This small molecule binds to this protein.
Small molecule (SMILES): CC(=O)N[C@@H]1[C@@H](O)[C@H](O)[C@@H](CO)O[C@H]1O

Sequence of chain 1.A:
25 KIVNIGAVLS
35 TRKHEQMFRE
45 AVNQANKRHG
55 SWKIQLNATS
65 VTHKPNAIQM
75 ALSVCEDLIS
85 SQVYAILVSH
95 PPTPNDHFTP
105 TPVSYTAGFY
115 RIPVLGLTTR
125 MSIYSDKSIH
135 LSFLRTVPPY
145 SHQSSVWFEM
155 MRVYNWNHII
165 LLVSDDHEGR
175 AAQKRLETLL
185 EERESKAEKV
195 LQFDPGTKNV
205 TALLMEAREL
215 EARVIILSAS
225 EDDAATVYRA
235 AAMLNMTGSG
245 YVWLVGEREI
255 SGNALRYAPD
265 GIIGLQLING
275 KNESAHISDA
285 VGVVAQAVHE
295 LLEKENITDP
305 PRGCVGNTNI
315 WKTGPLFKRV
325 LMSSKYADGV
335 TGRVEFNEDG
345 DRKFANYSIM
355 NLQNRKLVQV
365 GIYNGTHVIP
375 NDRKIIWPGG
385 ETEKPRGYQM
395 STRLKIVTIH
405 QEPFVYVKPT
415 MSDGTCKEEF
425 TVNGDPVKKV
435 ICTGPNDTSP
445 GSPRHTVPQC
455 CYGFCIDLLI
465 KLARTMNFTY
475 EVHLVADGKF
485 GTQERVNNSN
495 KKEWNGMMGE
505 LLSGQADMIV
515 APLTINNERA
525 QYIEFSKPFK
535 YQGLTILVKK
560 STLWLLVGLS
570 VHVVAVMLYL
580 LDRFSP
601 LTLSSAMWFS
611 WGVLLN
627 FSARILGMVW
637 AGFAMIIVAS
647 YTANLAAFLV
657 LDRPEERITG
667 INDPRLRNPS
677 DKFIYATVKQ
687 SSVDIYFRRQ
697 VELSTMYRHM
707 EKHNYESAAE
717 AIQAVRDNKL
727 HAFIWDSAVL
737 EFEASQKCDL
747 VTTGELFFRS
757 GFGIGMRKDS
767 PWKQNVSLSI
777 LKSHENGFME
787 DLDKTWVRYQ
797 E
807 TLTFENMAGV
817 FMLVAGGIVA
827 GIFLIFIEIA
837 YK

Binding-site contacts:
Ligand atom O7 contacts residue ASN471 of chain 1.A at 3.5 Å.
Ligand atom O7 contacts residue THR469 of chain 1.A at 3.9 Å.
Ligand atom C8 contacts residue ASN471 of chain 1.A at 4.2 Å.
Ligand atom C7 contacts residue THR469 of chain 1.A at 4.4 Å.
Ligand atom N2 contacts residue ASN471 of chain 1.A at 3.0 Å (h-bond).
Ligand atom C4 contacts residue ASN471 of chain 1.A at 4.3 Å.
Ligand atom C7 contacts residue ASN471 of chain 1.A at 3.6 Å.
Ligand atom C8 contacts residue THR469 of chain 1.A at 4.1 Å.
Ligand atom C1 contacts residue ASN471 of chain 1.A at 1.5 Å.
Ligand atom C5 contacts residue ASN471 of chain 1.A at 3.6 Å.
Ligand atom C2 contacts residue ASN471 of chain 1.A at 2.6 Å.
Ligand atom C3 contacts residue ASN471 of chain 1.A at 3.9 Å.
Ligand atom O5 contacts residue ASN471 of chain 1.A at 2.4 Å (h-bond).